Binding-site contacts:
Ligand atom N01 contacts residue PHE316 of chain 1.B at 4.0 Å.
Ligand atom C14 contacts residue VAL299 of chain 1.B at 4.1 Å (hydrophobic).
Ligand atom C1' contacts residue GOL1 of chain 1.M at 4.0 Å.
Ligand atom C14 contacts residue PRO297 of chain 1.B at 3.7 Å (hydrophobic).
Ligand atom C5' contacts residue TYR438 of chain 1.B at 4.0 Å (hydrophobic).
Ligand atom C22 contacts residue TRP410 of chain 1.B at 3.4 Å (hydrophobic).
Ligand atom C16 contacts residue VAL299 of chain 1.B at 3.7 Å (hydrophobic).
Ligand atom C05 contacts residue HEM1 of chain 1.I at 3.1 Å.
Ligand atom C20 contacts residue HEM1 of chain 1.I at 3.5 Å.
Ligand atom C4' contacts residue LEU68 of chain 1.B at 3.5 Å (hydrophobic).
Ligand atom C04 contacts residue PRO297 of chain 1.B at 3.3 Å (hydrophobic).
Ligand atom C5' contacts residue LEU68 of chain 1.B at 3.4 Å (hydrophobic).
Ligand atom C12 contacts residue GLU324 of chain 1.B at 4.1 Å.
Ligand atom N11 contacts residue VAL299 of chain 1.B at 3.3 Å.
Ligand atom C21 contacts residue HEM1 of chain 1.I at 3.4 Å.
Ligand atom C6' contacts residue VAL67 of chain 1.B at 3.8 Å (hydrophobic).
Ligand atom C17 contacts residue HEM1 of chain 1.I at 3.1 Å.
Ligand atom C15 contacts residue VAL299 of chain 1.B at 4.1 Å (hydrophobic).
Ligand atom C22 contacts residue HEM1 of chain 1.I at 3.9 Å.
Ligand atom N13 contacts residue VAL299 of chain 1.B at 3.8 Å.
Ligand atom C14 contacts residue GLN210 of chain 1.B at 3.5 Å.
Ligand atom C18 contacts residue HEM1 of chain 1.I at 3.1 Å.
Ligand atom N13 contacts residue PRO297 of chain 1.B at 3.3 Å.
Ligand atom N19 contacts residue HEM1 of chain 1.I at 2.5 Å (h-bond).
Ligand atom C16 contacts residue HEM1 of chain 1.I at 4.1 Å.
Ligand atom C4' contacts residue TRP37 of chain 1.A at 3.9 Å (hydrophobic).
Ligand atom C15 contacts residue GLN210 of chain 1.B at 3.3 Å.
Ligand atom C6' contacts residue TYR438 of chain 1.B at 3.9 Å (hydrophobic).
Ligand atom N01 contacts residue HEM1 of chain 1.I at 2.1 Å.
Ligand atom C02 contacts residue HEM1 of chain 1.I at 3.0 Å.
Ligand atom C05 contacts residue GLY318 of chain 1.B at 4.0 Å.
Ligand atom C23 contacts residue GOL1 of chain 1.M at 3.6 Å.
Ligand atom C12 contacts residue VAL299 of chain 1.B at 3.4 Å (hydrophobic).
Ligand atom C22 contacts residue GOL1 of chain 1.M at 3.6 Å.
Ligand atom C5' contacts residue VAL67 of chain 1.B at 3.8 Å (hydrophobic).
Ligand atom N03 contacts residue VAL299 of chain 1.B at 3.8 Å.
Ligand atom N11 contacts residue HEM1 of chain 1.I at 3.9 Å.
Ligand atom C05 contacts residue PHE316 of chain 1.B at 4.0 Å (hydrophobic).
Ligand atom C3' contacts residue TRP37 of chain 1.A at 3.7 Å (hydrophobic).
Ligand atom F7' contacts residue TRP37 of chain 1.A at 3.4 Å.

Sequence of chain 1.B:
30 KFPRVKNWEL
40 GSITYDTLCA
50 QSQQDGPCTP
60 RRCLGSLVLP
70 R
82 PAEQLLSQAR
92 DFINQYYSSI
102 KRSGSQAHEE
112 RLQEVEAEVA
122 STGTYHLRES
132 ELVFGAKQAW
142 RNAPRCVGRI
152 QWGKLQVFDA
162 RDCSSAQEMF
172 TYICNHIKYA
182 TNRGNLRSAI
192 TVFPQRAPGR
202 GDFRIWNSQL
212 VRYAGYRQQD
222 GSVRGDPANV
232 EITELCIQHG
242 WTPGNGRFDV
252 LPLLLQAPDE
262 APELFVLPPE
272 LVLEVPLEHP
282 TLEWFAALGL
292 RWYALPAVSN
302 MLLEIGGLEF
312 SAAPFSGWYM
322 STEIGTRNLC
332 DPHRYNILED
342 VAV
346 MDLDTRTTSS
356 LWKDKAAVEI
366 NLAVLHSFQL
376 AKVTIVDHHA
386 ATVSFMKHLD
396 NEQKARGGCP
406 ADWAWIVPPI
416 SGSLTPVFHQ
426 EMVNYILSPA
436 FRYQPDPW

Sequence of chain 1.A:
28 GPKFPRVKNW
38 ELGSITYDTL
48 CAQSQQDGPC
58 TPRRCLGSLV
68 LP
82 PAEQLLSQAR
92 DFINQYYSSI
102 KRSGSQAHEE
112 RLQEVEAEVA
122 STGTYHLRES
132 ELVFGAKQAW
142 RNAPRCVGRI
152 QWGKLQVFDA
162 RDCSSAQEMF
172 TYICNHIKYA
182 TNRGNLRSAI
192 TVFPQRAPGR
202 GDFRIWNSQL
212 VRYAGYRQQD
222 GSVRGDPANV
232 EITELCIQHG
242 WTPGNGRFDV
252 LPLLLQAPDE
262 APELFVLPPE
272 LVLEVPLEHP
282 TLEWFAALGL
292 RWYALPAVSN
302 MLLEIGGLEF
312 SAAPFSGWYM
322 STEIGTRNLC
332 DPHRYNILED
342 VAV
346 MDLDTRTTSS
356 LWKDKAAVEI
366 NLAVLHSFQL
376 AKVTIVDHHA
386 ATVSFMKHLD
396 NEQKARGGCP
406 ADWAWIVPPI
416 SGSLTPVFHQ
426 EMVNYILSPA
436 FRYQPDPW

The protein below binds the small molecule below.
Small molecule (SMILES): Fc1cccc([C@@H]2C[C@H]2CNCCc2ccnc(-n3ccnc3)n2)c1